The small molecule below binds the protein below.
Small molecule (SMILES): CC(=O)N[C@@H]1[C@@H](O)[C@H](O)[C@@H](CO)O[C@H]1O

Binding-site contacts:
Ligand atom C2 contacts residue ASN231 of chain 1.B at 2.6 Å.
Ligand atom C1 contacts residue ASN231 of chain 1.B at 1.4 Å.
Ligand atom O5 contacts residue ASN231 of chain 1.B at 2.4 Å (h-bond).
Ligand atom C4 contacts residue ASN231 of chain 1.B at 4.3 Å.
Ligand atom N2 contacts residue ASN231 of chain 1.B at 3.0 Å (h-bond).
Ligand atom C7 contacts residue ASN231 of chain 1.B at 4.2 Å.
Ligand atom O6 contacts residue GLY229 of chain 1.B at 3.9 Å.
Ligand atom C3 contacts residue ASN231 of chain 1.B at 3.9 Å.
Ligand atom C5 contacts residue ASN231 of chain 1.B at 3.6 Å.

Sequence of chain 1.B:
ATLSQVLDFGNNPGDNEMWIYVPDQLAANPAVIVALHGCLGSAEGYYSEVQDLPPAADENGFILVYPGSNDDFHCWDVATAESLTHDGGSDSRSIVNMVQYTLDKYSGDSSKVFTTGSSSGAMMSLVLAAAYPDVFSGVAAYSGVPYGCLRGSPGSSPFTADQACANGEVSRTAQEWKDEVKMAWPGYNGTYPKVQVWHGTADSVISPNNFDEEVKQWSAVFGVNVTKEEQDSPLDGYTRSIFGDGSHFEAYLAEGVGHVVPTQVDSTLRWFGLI